Sequence of chain 1.C:
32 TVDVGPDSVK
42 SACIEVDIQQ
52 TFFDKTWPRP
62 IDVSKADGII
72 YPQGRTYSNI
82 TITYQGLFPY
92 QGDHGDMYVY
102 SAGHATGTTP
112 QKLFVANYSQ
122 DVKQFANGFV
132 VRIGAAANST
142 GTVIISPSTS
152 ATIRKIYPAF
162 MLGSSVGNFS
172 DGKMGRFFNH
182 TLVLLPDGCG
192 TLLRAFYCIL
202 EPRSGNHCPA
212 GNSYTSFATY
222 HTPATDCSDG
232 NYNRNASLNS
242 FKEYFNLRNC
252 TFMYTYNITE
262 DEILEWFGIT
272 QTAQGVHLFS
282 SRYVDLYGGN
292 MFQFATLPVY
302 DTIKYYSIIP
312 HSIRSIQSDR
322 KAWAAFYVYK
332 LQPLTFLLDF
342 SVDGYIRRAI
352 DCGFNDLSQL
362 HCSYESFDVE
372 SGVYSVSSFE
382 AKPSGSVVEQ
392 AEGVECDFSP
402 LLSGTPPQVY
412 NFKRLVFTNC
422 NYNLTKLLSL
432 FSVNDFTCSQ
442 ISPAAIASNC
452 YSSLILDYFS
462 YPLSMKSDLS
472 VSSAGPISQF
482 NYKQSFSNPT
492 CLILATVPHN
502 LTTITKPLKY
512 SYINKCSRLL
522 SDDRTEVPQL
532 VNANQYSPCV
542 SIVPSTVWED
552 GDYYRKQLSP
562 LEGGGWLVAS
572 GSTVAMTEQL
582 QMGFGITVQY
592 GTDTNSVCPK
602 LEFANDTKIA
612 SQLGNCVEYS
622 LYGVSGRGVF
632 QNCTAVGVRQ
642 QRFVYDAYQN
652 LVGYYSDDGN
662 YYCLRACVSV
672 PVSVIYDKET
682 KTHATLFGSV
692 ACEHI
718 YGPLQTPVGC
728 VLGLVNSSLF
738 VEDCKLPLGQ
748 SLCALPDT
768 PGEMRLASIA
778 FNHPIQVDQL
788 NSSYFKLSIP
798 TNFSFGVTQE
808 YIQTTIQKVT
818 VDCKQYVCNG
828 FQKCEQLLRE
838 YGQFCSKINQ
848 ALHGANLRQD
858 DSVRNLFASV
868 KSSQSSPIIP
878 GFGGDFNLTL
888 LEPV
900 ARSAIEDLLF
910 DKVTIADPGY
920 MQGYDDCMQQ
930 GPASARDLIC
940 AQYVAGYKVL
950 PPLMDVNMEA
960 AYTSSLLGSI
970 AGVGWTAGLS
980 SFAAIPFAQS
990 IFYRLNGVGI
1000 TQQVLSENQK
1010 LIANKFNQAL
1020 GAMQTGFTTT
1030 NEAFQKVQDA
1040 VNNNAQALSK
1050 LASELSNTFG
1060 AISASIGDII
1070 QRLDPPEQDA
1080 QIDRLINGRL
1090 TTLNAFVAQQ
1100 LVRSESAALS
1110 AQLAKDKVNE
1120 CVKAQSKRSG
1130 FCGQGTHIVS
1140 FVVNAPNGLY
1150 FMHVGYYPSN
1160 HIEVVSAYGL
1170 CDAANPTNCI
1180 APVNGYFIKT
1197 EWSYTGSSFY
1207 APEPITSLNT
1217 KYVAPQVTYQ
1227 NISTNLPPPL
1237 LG

The small molecule below binds the protein below.
Small molecule (SMILES): CC(=O)N[C@H]1[C@H](O[C@H]2[C@H](O)[C@@H](NC(C)=O)CO[C@@H]2CO)O[C@H](CO)[C@@H](O[C@@H]2O[C@H](CO)[C@@H](O)[C@H](O)[C@@H]2O)[C@@H]1O

Binding-site contacts:
Ligand atom O6 contacts residue THR886 of chain 1.C at 4.2 Å.
Ligand atom N2 contacts residue ASN884 of chain 1.C at 2.9 Å (h-bond).
Ligand atom C1 contacts residue THR886 of chain 1.C at 3.8 Å.
Ligand atom C2 contacts residue ASN884 of chain 1.C at 2.5 Å.
Ligand atom O7 contacts residue ASN884 of chain 1.C at 3.7 Å.
Ligand atom C1 contacts residue ASN884 of chain 1.C at 1.4 Å.
Ligand atom C8 contacts residue ASN884 of chain 1.C at 4.5 Å.
Ligand atom C5 contacts residue THR886 of chain 1.C at 3.7 Å.
Ligand atom O5 contacts residue ASN884 of chain 1.C at 2.4 Å (h-bond).
Ligand atom O5 contacts residue THR886 of chain 1.C at 3.8 Å.
Ligand atom C7 contacts residue ASN884 of chain 1.C at 3.5 Å.
Ligand atom C6 contacts residue THR886 of chain 1.C at 4.4 Å.
Ligand atom C3 contacts residue ASN884 of chain 1.C at 3.8 Å.
Ligand atom C5 contacts residue ASN884 of chain 1.C at 3.7 Å.
Ligand atom C4 contacts residue ASN884 of chain 1.C at 4.4 Å.